Binding-site contacts:
Ligand atom O3S contacts residue GLY222 of chain 53.A at 2.9 Å (h-bond).
Ligand atom C2 contacts residue TRP374 of chain 53.A at 4.1 Å (hydrophobic).
Ligand atom O3S contacts residue PHE223 of chain 53.A at 3.9 Å.
Ligand atom C16 contacts residue ASP229 of chain 53.A at 4.3 Å.
Ligand atom C11 contacts residue C151 of chain 53.D at 3.5 Å.
Ligand atom O1S contacts residue GLY222 of chain 53.A at 2.3 Å (h-bond).
Ligand atom O2S contacts residue ARG224 of chain 53.A at 4.5 Å.
Ligand atom C7 contacts residue C151 of chain 53.D at 3.4 Å.
Ligand atom C5 contacts residue C151 of chain 53.D at 4.0 Å.
Ligand atom C9 contacts residue C151 of chain 53.D at 3.4 Å.
Ligand atom C3 contacts residue TRP374 of chain 53.A at 4.3 Å (hydrophobic).
Ligand atom S1 contacts residue LYS215 of chain 53.A at 4.1 Å.
Ligand atom C13 contacts residue C151 of chain 53.D at 4.5 Å.
Ligand atom O2S contacts residue GLY222 of chain 53.A at 3.3 Å (h-bond).
Ligand atom S1 contacts residue ARG224 of chain 53.A at 4.3 Å.
Ligand atom O1S contacts residue LYS215 of chain 53.A at 2.7 Å (salt-bridge).
Ligand atom S1 contacts residue TRP374 of chain 53.A at 4.0 Å.
Ligand atom O1S contacts residue PHE223 of chain 53.A at 4.5 Å.
Ligand atom C6 contacts residue C151 of chain 53.D at 4.2 Å.
Ligand atom C10 contacts residue C151 of chain 53.D at 3.4 Å.
Ligand atom S1 contacts residue GLY222 of chain 53.A at 3.0 Å (h-bond).
Ligand atom C8 contacts residue C151 of chain 53.D at 3.7 Å.
Ligand atom O3S contacts residue TRP374 of chain 53.A at 3.3 Å.
Ligand atom O1S contacts residue TRP374 of chain 53.A at 4.3 Å.
Ligand atom C1 contacts residue TRP374 of chain 53.A at 3.6 Å (hydrophobic).
Ligand atom C12 contacts residue C151 of chain 53.D at 3.4 Å.
Ligand atom O3S contacts residue ARG224 of chain 53.A at 2.9 Å (salt-bridge).

Sequence of chain 53.A:
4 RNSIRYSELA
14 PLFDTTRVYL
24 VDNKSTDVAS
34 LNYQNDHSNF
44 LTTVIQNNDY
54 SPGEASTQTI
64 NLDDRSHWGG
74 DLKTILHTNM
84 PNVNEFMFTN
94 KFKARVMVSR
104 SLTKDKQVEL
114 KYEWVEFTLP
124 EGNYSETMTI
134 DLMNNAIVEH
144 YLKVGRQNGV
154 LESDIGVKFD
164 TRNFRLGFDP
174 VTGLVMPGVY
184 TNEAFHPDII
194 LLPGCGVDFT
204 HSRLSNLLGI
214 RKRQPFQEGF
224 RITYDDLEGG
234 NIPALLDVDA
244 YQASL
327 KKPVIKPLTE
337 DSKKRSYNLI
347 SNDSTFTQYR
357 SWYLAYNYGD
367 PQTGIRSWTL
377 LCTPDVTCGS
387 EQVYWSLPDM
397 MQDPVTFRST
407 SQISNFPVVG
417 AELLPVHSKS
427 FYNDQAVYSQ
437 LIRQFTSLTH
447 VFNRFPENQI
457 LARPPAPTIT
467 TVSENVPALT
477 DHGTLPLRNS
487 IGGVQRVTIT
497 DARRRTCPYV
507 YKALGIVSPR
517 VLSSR

This protein binds this small molecule.
Small molecule (SMILES): CCCCCCCCCCCC[N+](C)(C)CCCS(=O)(=O)O